A small-molecule ligand and the protein it binds are described below.
Small molecule (SMILES): CC(=O)N[C@@H]1[C@@H](O)[C@H](O)[C@@H](CO)O[C@H]1O

Sequence of chain 2.A:
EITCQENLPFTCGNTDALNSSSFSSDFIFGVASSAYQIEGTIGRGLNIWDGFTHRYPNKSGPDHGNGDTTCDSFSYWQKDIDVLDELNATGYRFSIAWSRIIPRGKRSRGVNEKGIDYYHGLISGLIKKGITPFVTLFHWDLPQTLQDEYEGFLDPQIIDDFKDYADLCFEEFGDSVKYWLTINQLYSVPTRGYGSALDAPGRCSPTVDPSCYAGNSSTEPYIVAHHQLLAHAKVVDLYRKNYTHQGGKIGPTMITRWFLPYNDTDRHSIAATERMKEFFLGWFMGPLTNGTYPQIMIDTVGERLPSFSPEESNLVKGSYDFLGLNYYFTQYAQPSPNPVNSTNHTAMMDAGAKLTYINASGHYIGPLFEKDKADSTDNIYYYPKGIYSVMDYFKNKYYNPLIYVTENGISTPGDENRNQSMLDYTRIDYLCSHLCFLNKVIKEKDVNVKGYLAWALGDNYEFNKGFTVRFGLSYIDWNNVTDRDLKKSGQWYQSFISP

Binding-site contacts:
Ligand atom C7 contacts residue ASN346 of chain 2.A at 4.0 Å.
Ligand atom O6 contacts residue MET351 of chain 2.A at 3.7 Å.
Ligand atom C4 contacts residue ASN346 of chain 2.A at 4.2 Å.
Ligand atom O6 contacts residue ASN346 of chain 2.A at 4.2 Å.
Ligand atom C6 contacts residue ASN346 of chain 2.A at 4.3 Å.
Ligand atom N2 contacts residue ASN346 of chain 2.A at 3.4 Å (h-bond).
Ligand atom O7 contacts residue ASN346 of chain 2.A at 4.2 Å.
Ligand atom C3 contacts residue ASN346 of chain 2.A at 4.0 Å.
Ligand atom O7 contacts residue SER344 of chain 2.A at 3.7 Å.
Ligand atom C5 contacts residue ASN346 of chain 2.A at 3.4 Å.
Ligand atom O5 contacts residue ASN346 of chain 2.A at 2.2 Å (h-bond).
Ligand atom C2 contacts residue ASN346 of chain 2.A at 2.9 Å.
Ligand atom C1 contacts residue ASN346 of chain 2.A at 1.5 Å.